Sequence of chain 1.A:
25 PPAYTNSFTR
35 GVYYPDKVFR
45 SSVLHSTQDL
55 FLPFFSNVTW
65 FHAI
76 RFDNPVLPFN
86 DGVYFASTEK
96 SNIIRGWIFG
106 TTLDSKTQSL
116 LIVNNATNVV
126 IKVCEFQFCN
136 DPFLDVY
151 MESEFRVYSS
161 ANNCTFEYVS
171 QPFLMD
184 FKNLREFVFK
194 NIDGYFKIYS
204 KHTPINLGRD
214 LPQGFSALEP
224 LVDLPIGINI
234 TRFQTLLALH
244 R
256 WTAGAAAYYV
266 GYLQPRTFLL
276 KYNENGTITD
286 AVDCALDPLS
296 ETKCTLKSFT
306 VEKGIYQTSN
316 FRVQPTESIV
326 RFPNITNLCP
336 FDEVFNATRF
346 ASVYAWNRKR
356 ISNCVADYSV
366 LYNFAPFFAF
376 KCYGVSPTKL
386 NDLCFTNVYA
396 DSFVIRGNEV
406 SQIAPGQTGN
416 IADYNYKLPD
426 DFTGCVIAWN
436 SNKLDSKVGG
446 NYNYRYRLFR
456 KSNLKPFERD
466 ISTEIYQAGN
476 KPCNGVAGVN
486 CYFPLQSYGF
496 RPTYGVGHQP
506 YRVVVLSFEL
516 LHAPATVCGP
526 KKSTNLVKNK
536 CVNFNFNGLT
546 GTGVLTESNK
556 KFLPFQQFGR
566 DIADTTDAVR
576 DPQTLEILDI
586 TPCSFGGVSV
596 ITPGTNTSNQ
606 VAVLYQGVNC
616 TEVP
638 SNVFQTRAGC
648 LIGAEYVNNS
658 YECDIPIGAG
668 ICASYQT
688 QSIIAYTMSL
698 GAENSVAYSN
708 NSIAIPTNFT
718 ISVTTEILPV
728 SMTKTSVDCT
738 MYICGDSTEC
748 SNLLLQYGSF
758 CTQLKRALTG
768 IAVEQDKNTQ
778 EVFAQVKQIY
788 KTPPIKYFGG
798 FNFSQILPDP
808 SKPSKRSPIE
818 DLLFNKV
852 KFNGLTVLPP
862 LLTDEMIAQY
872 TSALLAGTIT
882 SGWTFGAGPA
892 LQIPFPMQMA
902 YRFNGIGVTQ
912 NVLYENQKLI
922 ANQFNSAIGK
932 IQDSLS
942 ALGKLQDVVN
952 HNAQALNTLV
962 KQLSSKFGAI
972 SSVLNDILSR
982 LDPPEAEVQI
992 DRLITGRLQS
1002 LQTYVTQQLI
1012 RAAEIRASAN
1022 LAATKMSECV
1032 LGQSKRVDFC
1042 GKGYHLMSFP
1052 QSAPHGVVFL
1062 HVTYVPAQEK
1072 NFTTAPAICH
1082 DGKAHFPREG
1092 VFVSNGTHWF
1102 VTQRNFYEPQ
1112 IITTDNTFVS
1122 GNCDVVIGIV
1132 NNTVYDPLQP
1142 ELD

A small-molecule ligand and the protein it binds are described below.
Small molecule (SMILES): CC(=O)N[C@H]1[C@H](O[C@H]2[C@H](O)[C@@H](NC(C)=O)CO[C@@H]2CO)O[C@H](CO)[C@@H](O)[C@@H]1O

Binding-site contacts:
Ligand atom C5 contacts residue ASN1132 of chain 1.A at 3.6 Å.
Ligand atom C3 contacts residue ASN1132 of chain 1.A at 3.8 Å.
Ligand atom O7 contacts residue ASN1132 of chain 1.A at 3.8 Å.
Ligand atom C2 contacts residue ASN1132 of chain 1.A at 2.4 Å.
Ligand atom N2 contacts residue ASN1132 of chain 1.A at 2.9 Å (h-bond).
Ligand atom O5 contacts residue ASN1132 of chain 1.A at 2.4 Å (h-bond).
Ligand atom C4 contacts residue ASN1132 of chain 1.A at 4.2 Å.
Ligand atom C1 contacts residue ASN1132 of chain 1.A at 1.4 Å.
Ligand atom C7 contacts residue ASN1132 of chain 1.A at 3.5 Å.